Binding-site contacts:
Ligand atom C5 contacts residue THR110 of chain 1.D at 4.1 Å.
Ligand atom C2 contacts residue THR110 of chain 1.D at 4.2 Å.
Ligand atom C5 contacts residue ASN132 of chain 1.D at 3.6 Å.
Ligand atom O6 contacts residue THR110 of chain 1.D at 3.8 Å.
Ligand atom C6 contacts residue THR110 of chain 1.D at 4.2 Å.
Ligand atom C4 contacts residue ASN132 of chain 1.D at 4.2 Å.
Ligand atom C8 contacts residue ASN132 of chain 1.D at 4.0 Å.
Ligand atom C1 contacts residue LEU156 of chain 1.D at 4.1 Å (hydrophobic).
Ligand atom N2 contacts residue ASN132 of chain 1.D at 3.0 Å (h-bond).
Ligand atom O5 contacts residue THR110 of chain 1.D at 3.0 Å (h-bond).
Ligand atom O7 contacts residue ASN132 of chain 1.D at 3.1 Å (h-bond).
Ligand atom O5 contacts residue ASN132 of chain 1.D at 2.3 Å (h-bond).
Ligand atom C1 contacts residue ASN132 of chain 1.D at 1.4 Å.
Ligand atom C3 contacts residue ASN132 of chain 1.D at 3.8 Å.
Ligand atom C7 contacts residue ASN132 of chain 1.D at 3.3 Å.
Ligand atom C2 contacts residue ASN132 of chain 1.D at 2.5 Å.
Ligand atom O6 contacts residue GLY111 of chain 1.D at 4.0 Å.
Ligand atom C6 contacts residue SER134 of chain 1.D at 3.9 Å.
Ligand atom C1 contacts residue THR110 of chain 1.D at 3.5 Å.
Ligand atom O6 contacts residue SER134 of chain 1.D at 2.6 Å (h-bond).
Ligand atom O6 contacts residue ASN132 of chain 1.D at 4.5 Å.

The protein below binds the small molecule below.
Small molecule (SMILES): CC(=O)N[C@H]1[C@H](O[C@H]2[C@H](O)[C@@H](NC(C)=O)CO[C@@H]2CO)O[C@H](CO)[C@@H](O)[C@@H]1O

Sequence of chain 1.D:
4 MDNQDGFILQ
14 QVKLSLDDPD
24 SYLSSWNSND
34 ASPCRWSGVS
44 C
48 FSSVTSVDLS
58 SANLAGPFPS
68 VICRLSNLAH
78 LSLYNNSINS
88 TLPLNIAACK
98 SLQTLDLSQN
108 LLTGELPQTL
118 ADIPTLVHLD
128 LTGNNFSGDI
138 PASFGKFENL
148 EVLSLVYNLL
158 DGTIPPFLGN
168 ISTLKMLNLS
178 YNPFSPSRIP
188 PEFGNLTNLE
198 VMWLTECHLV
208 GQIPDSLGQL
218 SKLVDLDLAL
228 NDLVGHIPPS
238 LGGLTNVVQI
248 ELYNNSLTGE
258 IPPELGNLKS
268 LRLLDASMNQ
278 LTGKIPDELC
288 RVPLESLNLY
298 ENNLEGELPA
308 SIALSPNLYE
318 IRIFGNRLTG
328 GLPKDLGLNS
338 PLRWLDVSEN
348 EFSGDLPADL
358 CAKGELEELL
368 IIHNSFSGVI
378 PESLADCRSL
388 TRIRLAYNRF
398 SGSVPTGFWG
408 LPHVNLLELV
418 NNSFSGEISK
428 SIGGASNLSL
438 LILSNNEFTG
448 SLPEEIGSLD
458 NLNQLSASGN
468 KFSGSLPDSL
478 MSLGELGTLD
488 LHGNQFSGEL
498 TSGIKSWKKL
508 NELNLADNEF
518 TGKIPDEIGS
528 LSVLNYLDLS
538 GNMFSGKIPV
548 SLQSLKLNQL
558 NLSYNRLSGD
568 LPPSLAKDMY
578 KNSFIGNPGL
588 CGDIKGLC